The small molecule below binds the protein below.
Small molecule (SMILES): CC(=O)N[C@H]1[C@H](O[C@H]2[C@H](O)[C@@H](NC(C)=O)CO[C@@H]2CO)O[C@H](CO)[C@@H](O)[C@@H]1O

Binding-site contacts:
Ligand atom C1 contacts residue HIS1095 of chain 1.B at 3.8 Å.
Ligand atom C7 contacts residue HIS1095 of chain 1.B at 3.2 Å.
Ligand atom C5 contacts residue ASN1092 of chain 1.B at 3.6 Å.
Ligand atom C6 contacts residue PHE1097 of chain 1.B at 4.0 Å (hydrophobic).
Ligand atom O7 contacts residue HIS1095 of chain 1.B at 2.5 Å (h-bond).
Ligand atom C8 contacts residue THR1094 of chain 1.B at 4.4 Å.
Ligand atom C3 contacts residue ASN1092 of chain 1.B at 3.5 Å.
Ligand atom O5 contacts residue ASN1092 of chain 1.B at 2.4 Å (h-bond).
Ligand atom O7 contacts residue ASN1092 of chain 1.B at 4.3 Å.
Ligand atom O5 contacts residue PHE1097 of chain 1.B at 4.0 Å.
Ligand atom O4 contacts residue HIS1095 of chain 1.B at 3.9 Å.
Ligand atom C5 contacts residue PHE1097 of chain 1.B at 4.3 Å (hydrophobic).
Ligand atom C8 contacts residue PHE1097 of chain 1.B at 4.4 Å (hydrophobic).
Ligand atom C2 contacts residue HIS1095 of chain 1.B at 4.4 Å.
Ligand atom N2 contacts residue HIS1095 of chain 1.B at 3.9 Å.
Ligand atom N2 contacts residue THR1094 of chain 1.B at 3.6 Å (h-bond).
Ligand atom O7 contacts residue THR1094 of chain 1.B at 2.4 Å (h-bond).
Ligand atom C7 contacts residue THR1094 of chain 1.B at 3.2 Å.
Ligand atom O5 contacts residue HIS1095 of chain 1.B at 4.0 Å.
Ligand atom C5 contacts residue HIS1095 of chain 1.B at 3.5 Å.
Ligand atom C8 contacts residue HIS1095 of chain 1.B at 3.7 Å.
Ligand atom C4 contacts residue ASN1092 of chain 1.B at 4.2 Å.
Ligand atom O3 contacts residue ASN1092 of chain 1.B at 3.5 Å (h-bond).
Ligand atom C7 contacts residue ASN1092 of chain 1.B at 3.9 Å.
Ligand atom C2 contacts residue ASN1092 of chain 1.B at 2.4 Å.
Ligand atom N2 contacts residue ASN1092 of chain 1.B at 3.5 Å (h-bond).
Ligand atom C6 contacts residue HIS1095 of chain 1.B at 4.3 Å.
Ligand atom C8 contacts residue ASN1092 of chain 1.B at 3.6 Å.
Ligand atom C1 contacts residue ASN1092 of chain 1.B at 1.4 Å.

Sequence of chain 1.B:
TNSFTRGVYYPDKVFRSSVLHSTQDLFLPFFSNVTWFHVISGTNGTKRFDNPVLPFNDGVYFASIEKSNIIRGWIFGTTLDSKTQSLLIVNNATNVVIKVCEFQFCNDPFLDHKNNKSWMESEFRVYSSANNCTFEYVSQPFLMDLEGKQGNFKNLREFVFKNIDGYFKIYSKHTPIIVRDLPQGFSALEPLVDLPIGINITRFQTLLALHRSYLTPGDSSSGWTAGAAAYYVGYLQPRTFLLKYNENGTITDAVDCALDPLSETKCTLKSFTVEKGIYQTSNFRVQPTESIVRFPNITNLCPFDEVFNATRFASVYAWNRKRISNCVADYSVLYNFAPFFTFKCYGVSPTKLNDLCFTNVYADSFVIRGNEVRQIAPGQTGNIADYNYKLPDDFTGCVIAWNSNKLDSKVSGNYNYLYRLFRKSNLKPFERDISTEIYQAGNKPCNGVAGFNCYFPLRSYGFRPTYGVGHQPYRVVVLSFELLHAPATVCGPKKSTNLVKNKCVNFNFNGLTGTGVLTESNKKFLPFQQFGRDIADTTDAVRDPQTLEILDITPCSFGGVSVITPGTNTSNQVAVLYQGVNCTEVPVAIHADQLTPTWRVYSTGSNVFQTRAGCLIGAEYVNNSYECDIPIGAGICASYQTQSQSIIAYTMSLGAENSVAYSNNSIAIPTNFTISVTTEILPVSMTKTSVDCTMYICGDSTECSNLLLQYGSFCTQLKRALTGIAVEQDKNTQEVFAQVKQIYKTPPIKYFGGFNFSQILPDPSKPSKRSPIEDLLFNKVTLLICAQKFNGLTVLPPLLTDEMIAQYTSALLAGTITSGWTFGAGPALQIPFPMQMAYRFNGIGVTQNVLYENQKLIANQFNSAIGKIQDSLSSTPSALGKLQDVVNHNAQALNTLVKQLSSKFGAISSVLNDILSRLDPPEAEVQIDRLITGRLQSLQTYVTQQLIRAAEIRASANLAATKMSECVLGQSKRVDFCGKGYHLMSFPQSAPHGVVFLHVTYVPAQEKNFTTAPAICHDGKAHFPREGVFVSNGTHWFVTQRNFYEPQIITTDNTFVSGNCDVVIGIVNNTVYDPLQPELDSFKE